A small-molecule ligand and the protein it binds are described below.
Small molecule (SMILES): CSCC[C@H](N)C(=O)O

Sequence of chain 1.A:
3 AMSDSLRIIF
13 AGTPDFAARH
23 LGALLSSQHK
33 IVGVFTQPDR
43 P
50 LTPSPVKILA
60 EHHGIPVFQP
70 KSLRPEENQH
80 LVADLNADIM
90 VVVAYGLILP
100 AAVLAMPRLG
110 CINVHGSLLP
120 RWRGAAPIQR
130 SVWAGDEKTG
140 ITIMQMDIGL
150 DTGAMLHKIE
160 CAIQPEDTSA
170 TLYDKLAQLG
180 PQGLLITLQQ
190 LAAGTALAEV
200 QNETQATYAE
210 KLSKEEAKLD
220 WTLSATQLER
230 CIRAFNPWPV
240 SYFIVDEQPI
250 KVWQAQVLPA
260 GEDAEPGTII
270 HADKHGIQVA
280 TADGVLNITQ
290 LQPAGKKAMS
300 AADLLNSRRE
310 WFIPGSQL

Binding-site contacts:
Ligand atom N contacts residue LEU149 of chain 1.A at 4.4 Å.
Ligand atom SD contacts residue VAL91 of chain 1.A at 3.9 Å.
Ligand atom SD contacts residue LEU96 of chain 1.A at 4.4 Å.
Ligand atom C contacts residue HIS114 of chain 1.A at 3.2 Å.
Ligand atom CA contacts residue ASP150 of chain 1.A at 2.9 Å.
Ligand atom O contacts residue HIS114 of chain 1.A at 2.8 Å (h-bond).
Ligand atom SD contacts residue ASN112 of chain 1.A at 4.3 Å.
Ligand atom C contacts residue ASN112 of chain 1.A at 3.4 Å.
Ligand atom OXT contacts residue ASN112 of chain 1.A at 3.9 Å.
Ligand atom CB contacts residue ASP150 of chain 1.A at 4.1 Å.
Ligand atom CE contacts residue ALA93 of chain 1.A at 3.3 Å (hydrophobic).
Ligand atom OXT contacts residue HIS114 of chain 1.A at 3.4 Å (h-bond).
Ligand atom CG contacts residue ASN112 of chain 1.A at 3.6 Å.
Ligand atom OXT contacts residue ASP150 of chain 1.A at 4.4 Å.
Ligand atom O contacts residue ASP150 of chain 1.A at 2.8 Å (salt-bridge).
Ligand atom CE contacts residue VAL91 of chain 1.A at 4.4 Å (hydrophobic).
Ligand atom OXT contacts residue VAL113 of chain 1.A at 4.5 Å.
Ligand atom OXT contacts residue GOL1 of chain 1.F at 3.7 Å.
Ligand atom CA contacts residue HIS114 of chain 1.A at 4.1 Å.
Ligand atom CG contacts residue ASP150 of chain 1.A at 4.5 Å.
Ligand atom C contacts residue ASP150 of chain 1.A at 3.2 Å.
Ligand atom CE contacts residue GLY95 of chain 1.A at 3.0 Å.
Ligand atom N contacts residue HIS114 of chain 1.A at 4.1 Å.
Ligand atom N contacts residue ASP150 of chain 1.A at 2.8 Å (salt-bridge).
Ligand atom N contacts residue GLY123 of chain 1.A at 3.3 Å (h-bond).
Ligand atom SD contacts residue TYR94 of chain 1.A at 4.1 Å.
Ligand atom O contacts residue MET143 of chain 1.A at 4.3 Å.
Ligand atom SD contacts residue GLY95 of chain 1.A at 4.0 Å.
Ligand atom O contacts residue ASN112 of chain 1.A at 2.5 Å (h-bond).
Ligand atom CE contacts residue TYR94 of chain 1.A at 2.7 Å (hydrophobic).
Ligand atom CA contacts residue ASN112 of chain 1.A at 4.5 Å.